This protein binds this small molecule.
Small molecule (SMILES): O=C1N[C@H]2[C@H](CS[C@H]2CCCCC(=O)c2ccc3ccc4cccc5ccc2c3c45)N1

Sequence of chain 1.A:
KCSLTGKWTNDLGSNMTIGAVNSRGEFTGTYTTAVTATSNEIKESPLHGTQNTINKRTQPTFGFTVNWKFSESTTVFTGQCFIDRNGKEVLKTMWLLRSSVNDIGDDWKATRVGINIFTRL

Binding-site contacts:
Ligand atom C6 contacts residue TRP97 of chain 1.C at 3.4 Å (hydrophobic).
Ligand atom C11 contacts residue THR38 of chain 1.C at 3.4 Å.
Ligand atom O11 contacts residue ALA39 of chain 1.C at 2.8 Å (h-bond).
Ligand atom C2 contacts residue TRP110 of chain 1.A at 3.8 Å (hydrophobic).
Ligand atom C3 contacts residue SER16 of chain 1.C at 3.6 Å.
Ligand atom C36 contacts residue ALA39 of chain 1.C at 3.3 Å (hydrophobic).
Ligand atom C11 contacts residue ALA39 of chain 1.C at 3.8 Å (hydrophobic).
Ligand atom C15 contacts residue THR40 of chain 1.C at 3.6 Å.
Ligand atom C15 contacts residue SER73 of chain 1.C at 3.3 Å.
Ligand atom N2 contacts residue VAL37 of chain 1.C at 3.7 Å.
Ligand atom O11 contacts residue THR38 of chain 1.C at 3.2 Å (h-bond).
Ligand atom C7 contacts residue VAL37 of chain 1.C at 3.8 Å (hydrophobic).
Ligand atom C1 contacts residue THR38 of chain 1.C at 3.6 Å.
Ligand atom N1 contacts residue ASN118 of chain 1.C at 3.0 Å (h-bond).
Ligand atom C12 contacts residue SER73 of chain 1.C at 3.6 Å.
Ligand atom C35 contacts residue SER101 of chain 1.C at 3.2 Å.
Ligand atom C7 contacts residue THR35 of chain 1.C at 3.5 Å.
Ligand atom C13 contacts residue SER73 of chain 1.C at 3.5 Å.
Ligand atom C34 contacts residue SER101 of chain 1.C at 3.3 Å.
Ligand atom C12 contacts residue ALA39 of chain 1.C at 3.6 Å (hydrophobic).
Ligand atom C16 contacts residue SER73 of chain 1.C at 3.5 Å.
Ligand atom O3 contacts residue ASN12 of chain 1.C at 3.2 Å (h-bond).
Ligand atom C30 contacts residue ASN42 of chain 1.C at 3.6 Å.
Ligand atom C16 contacts residue THR38 of chain 1.C at 3.2 Å.
Ligand atom O3 contacts residue SER16 of chain 1.C at 2.6 Å (h-bond).
Ligand atom C30 contacts residue THR40 of chain 1.C at 3.5 Å.
Ligand atom C1 contacts residue SER73 of chain 1.C at 3.6 Å.
Ligand atom S1 contacts residue TRP70 of chain 1.C at 3.6 Å.
Ligand atom O3 contacts residue TYR33 of chain 1.C at 2.7 Å (h-bond).
Ligand atom C7 contacts residue TRP70 of chain 1.C at 3.6 Å (hydrophobic).
Ligand atom N1 contacts residue LEU14 of chain 1.C at 3.7 Å.
Ligand atom C14 contacts residue THR40 of chain 1.C at 3.6 Å.
Ligand atom S1 contacts residue THR77 of chain 1.C at 3.3 Å (h-bond).
Ligand atom C17 contacts residue SER101 of chain 1.C at 2.9 Å.
Ligand atom C14 contacts residue SER73 of chain 1.C at 3.3 Å.
Ligand atom C9 contacts residue TRP70 of chain 1.C at 3.8 Å (hydrophobic).
Ligand atom C35 contacts residue ALA39 of chain 1.C at 3.7 Å (hydrophobic).
Ligand atom N2 contacts residue THR35 of chain 1.C at 3.0 Å (h-bond).
Ligand atom C3 contacts residue TYR33 of chain 1.C at 3.5 Å (hydrophobic).
Ligand atom C8 contacts residue TRP70 of chain 1.C at 3.5 Å (hydrophobic).

Sequence of chain 1.C:
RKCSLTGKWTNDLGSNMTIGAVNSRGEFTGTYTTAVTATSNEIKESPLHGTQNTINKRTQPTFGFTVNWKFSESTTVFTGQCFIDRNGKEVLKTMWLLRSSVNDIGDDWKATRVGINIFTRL